Binding-site contacts:
Ligand atom O7 contacts residue NAG1 of chain 1.I at 4.1 Å.
Ligand atom C6 contacts residue PHE89 of chain 1.A at 4.0 Å (hydrophobic).
Ligand atom C5 contacts residue SER88 of chain 1.A at 3.7 Å.
Ligand atom O5 contacts residue SER88 of chain 1.A at 3.5 Å (h-bond).
Ligand atom C8 contacts residue GLU107 of chain 1.A at 4.0 Å.
Ligand atom C8 contacts residue NAG1 of chain 1.I at 3.6 Å.
Ligand atom C6 contacts residue SER88 of chain 1.A at 4.1 Å.
Ligand atom C1 contacts residue ASN86 of chain 1.A at 1.4 Å.
Ligand atom O3 contacts residue ASN86 of chain 1.A at 4.4 Å.
Ligand atom O6 contacts residue VAL64 of chain 1.A at 4.4 Å.
Ligand atom N2 contacts residue VAL109 of chain 1.A at 4.0 Å.
Ligand atom C1 contacts residue THR62 of chain 1.A at 4.3 Å.
Ligand atom O5 contacts residue ASN86 of chain 1.A at 2.4 Å (h-bond).
Ligand atom C7 contacts residue ASN86 of chain 1.A at 4.0 Å.
Ligand atom O5 contacts residue VAL64 of chain 1.A at 4.2 Å.
Ligand atom C5 contacts residue ASN86 of chain 1.A at 3.0 Å.
Ligand atom N2 contacts residue ASN86 of chain 1.A at 2.8 Å (h-bond).
Ligand atom C3 contacts residue VAL109 of chain 1.A at 4.4 Å (hydrophobic).
Ligand atom C6 contacts residue ASN86 of chain 1.A at 4.3 Å.
Ligand atom O7 contacts residue ASN86 of chain 1.A at 4.1 Å.
Ligand atom C2 contacts residue ASN86 of chain 1.A at 2.5 Å.
Ligand atom O7 contacts residue THR62 of chain 1.A at 3.5 Å (h-bond).
Ligand atom C4 contacts residue ASN86 of chain 1.A at 3.7 Å.
Ligand atom C1 contacts residue SER88 of chain 1.A at 3.9 Å.
Ligand atom C3 contacts residue ASN86 of chain 1.A at 3.1 Å.
Ligand atom C7 contacts residue NAG1 of chain 1.I at 4.4 Å.

A protein and the small-molecule ligand that binds it are described below.
Small molecule (SMILES): CC(=O)N[C@H]1[C@@H](O[C@H]2[C@H](O)[C@@H](NC(C)=O)CO[C@@H]2CO)O[C@H](CO)[C@@H](O[C@@H]2O[C@H](CO)[C@@H](O)[C@H](O)[C@@H]2O)[C@@H]1O

Sequence of chain 1.A:
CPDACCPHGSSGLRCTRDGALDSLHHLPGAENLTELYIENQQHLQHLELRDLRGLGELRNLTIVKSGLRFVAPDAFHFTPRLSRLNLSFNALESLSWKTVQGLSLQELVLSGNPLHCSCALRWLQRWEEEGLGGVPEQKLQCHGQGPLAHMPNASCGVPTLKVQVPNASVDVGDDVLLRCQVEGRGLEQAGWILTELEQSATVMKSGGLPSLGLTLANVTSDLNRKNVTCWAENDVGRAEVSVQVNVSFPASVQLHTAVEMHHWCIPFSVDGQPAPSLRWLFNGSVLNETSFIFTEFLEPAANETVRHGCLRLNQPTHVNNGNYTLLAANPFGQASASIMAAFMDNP